Sequence of chain 27.A:
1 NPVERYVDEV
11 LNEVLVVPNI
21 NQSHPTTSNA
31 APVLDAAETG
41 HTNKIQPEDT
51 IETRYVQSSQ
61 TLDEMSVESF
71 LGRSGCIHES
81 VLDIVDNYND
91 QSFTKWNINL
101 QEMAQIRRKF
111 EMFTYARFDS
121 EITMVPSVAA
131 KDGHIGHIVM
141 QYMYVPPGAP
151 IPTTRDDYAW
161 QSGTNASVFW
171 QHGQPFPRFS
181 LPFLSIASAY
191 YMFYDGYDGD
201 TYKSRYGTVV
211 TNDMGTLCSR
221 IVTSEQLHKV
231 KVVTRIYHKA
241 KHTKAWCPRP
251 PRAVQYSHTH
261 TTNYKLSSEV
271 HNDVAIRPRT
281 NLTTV

Binding-site contacts:
Ligand atom C5 contacts residue LEU100 of chain 27.A at 4.0 Å (hydrophobic).
Ligand atom N5A contacts residue LEU217 of chain 27.A at 3.7 Å.
Ligand atom C4 contacts residue LEU100 of chain 27.A at 3.8 Å (hydrophobic).
Ligand atom CM3 contacts residue TYR190 of chain 27.A at 3.8 Å (hydrophobic).
Ligand atom CM2 contacts residue ILE122 of chain 27.A at 3.9 Å (hydrophobic).
Ligand atom CM4 contacts residue VAL168 of chain 27.A at 3.9 Å (hydrophobic).
Ligand atom C1B contacts residue LEU181 of chain 27.A at 3.9 Å (hydrophobic).
Ligand atom C1C contacts residue MET214 of chain 27.A at 3.4 Å (hydrophobic).
Ligand atom N1A contacts residue MET124 of chain 27.A at 3.9 Å.
Ligand atom N1A contacts residue PHE179 of chain 27.A at 3.2 Å.
Ligand atom CM4 contacts residue ALA166 of chain 27.A at 3.1 Å (hydrophobic).
Ligand atom C4 contacts residue MET214 of chain 27.A at 4.0 Å (hydrophobic).
Ligand atom N5A contacts residue PHE179 of chain 27.A at 3.2 Å.
Ligand atom CM4 contacts residue TYR144 of chain 27.A at 3.8 Å (hydrophobic).
Ligand atom C5B contacts residue LEU181 of chain 27.A at 3.6 Å (hydrophobic).
Ligand atom N2A contacts residue PHE179 of chain 27.A at 3.3 Å.
Ligand atom CM6 contacts residue TYR144 of chain 27.A at 3.7 Å (hydrophobic).
Ligand atom C4A contacts residue PHE179 of chain 27.A at 3.5 Å (hydrophobic).
Ligand atom N3A contacts residue TYR144 of chain 27.A at 3.2 Å.
Ligand atom C3C contacts residue LEU181 of chain 27.A at 4.0 Å (hydrophobic).
Ligand atom C5 contacts residue MET214 of chain 27.A at 3.7 Å (hydrophobic).
Ligand atom CM6 contacts residue LEU184 of chain 27.A at 3.6 Å (hydrophobic).
Ligand atom O1 contacts residue MET214 of chain 27.A at 3.2 Å.
Ligand atom C6B contacts residue ILE98 of chain 27.A at 3.8 Å (hydrophobic).
Ligand atom C5B contacts residue TYR144 of chain 27.A at 3.7 Å (hydrophobic).
Ligand atom CM6 contacts residue LEU181 of chain 27.A at 3.8 Å (hydrophobic).
Ligand atom C4 contacts residue TYR190 of chain 27.A at 3.8 Å (hydrophobic).
Ligand atom CM4 contacts residue TYR142 of chain 27.A at 3.9 Å (hydrophobic).
Ligand atom CM2 contacts residue ILE77 of chain 27.A at 3.9 Å (hydrophobic).
Ligand atom C6B contacts residue LEU181 of chain 27.A at 3.5 Å (hydrophobic).
Ligand atom C4A contacts residue TYR144 of chain 27.A at 3.5 Å (hydrophobic).
Ligand atom N3A contacts residue PHE179 of chain 27.A at 3.6 Å.
Ligand atom C1B contacts residue ILE98 of chain 27.A at 3.6 Å (hydrophobic).
Ligand atom N2 contacts residue MET214 of chain 27.A at 3.7 Å.
Ligand atom O1 contacts residue LEU100 of chain 27.A at 3.8 Å.
Ligand atom O1B contacts residue ILE98 of chain 27.A at 3.1 Å.
Ligand atom N2A contacts residue TYR144 of chain 27.A at 4.0 Å.
Ligand atom C3 contacts residue LEU100 of chain 27.A at 3.7 Å (hydrophobic).
Ligand atom N2 contacts residue LEU100 of chain 27.A at 3.8 Å.
Ligand atom N1A contacts residue LEU217 of chain 27.A at 3.4 Å.

The small molecule below binds the protein below.
Small molecule (SMILES): Cc1cc(CCCOc2c(C)cc(-n3nnc(C)n3)cc2C)on1